Sequence of chain 1.A:
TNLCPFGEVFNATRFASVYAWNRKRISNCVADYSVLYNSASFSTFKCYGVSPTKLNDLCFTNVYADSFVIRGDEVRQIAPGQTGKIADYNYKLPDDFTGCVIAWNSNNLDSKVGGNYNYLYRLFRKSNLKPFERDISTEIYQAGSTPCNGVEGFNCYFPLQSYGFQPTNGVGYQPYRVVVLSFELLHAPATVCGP

Binding-site contacts:
Ligand atom C3 contacts residue ASN11 of chain 1.A at 3.8 Å.
Ligand atom O7 contacts residue ASN11 of chain 1.A at 3.8 Å.
Ligand atom C2 contacts residue ASN11 of chain 1.A at 2.5 Å.
Ligand atom C5 contacts residue ASN11 of chain 1.A at 3.7 Å.
Ligand atom C7 contacts residue ASN11 of chain 1.A at 3.5 Å.
Ligand atom O6 contacts residue PHE10 of chain 1.A at 4.4 Å.
Ligand atom C4 contacts residue ASN11 of chain 1.A at 4.3 Å.
Ligand atom O5 contacts residue ASN11 of chain 1.A at 2.4 Å (h-bond).
Ligand atom C1 contacts residue ASN11 of chain 1.A at 1.4 Å.
Ligand atom N2 contacts residue ASN11 of chain 1.A at 2.9 Å (h-bond).
Ligand atom O6 contacts residue PHE42 of chain 1.A at 4.3 Å.

This protein binds this small molecule.
Small molecule (SMILES): CC(=O)N[C@@H]1[C@@H](O)[C@H](O)[C@@H](CO)O[C@H]1O